The small molecule below binds the protein below.
Small molecule (SMILES): CCCc1ccc(-c2ccc(O)c(C(=O)O)c2)cc1

Binding-site contacts:
Ligand atom C4 contacts residue LEU66 of chain 1.A at 4.2 Å (hydrophobic).
Ligand atom C1 contacts residue MET81 of chain 1.A at 4.3 Å (hydrophobic).
Ligand atom O18 contacts residue THR97 of chain 1.A at 3.4 Å.
Ligand atom C12 contacts residue LEU98 of chain 1.A at 4.0 Å (hydrophobic).
Ligand atom C12 contacts residue THR97 of chain 1.A at 4.3 Å.
Ligand atom O17 contacts residue VAL84 of chain 1.A at 3.5 Å.
Ligand atom C7 contacts residue VAL84 of chain 1.A at 4.2 Å (hydrophobic).
Ligand atom C2 contacts residue VAL84 of chain 1.A at 3.9 Å (hydrophobic).
Ligand atom C3 contacts residue PHE101 of chain 1.A at 3.9 Å (hydrophobic).
Ligand atom C6 contacts residue THR97 of chain 1.A at 4.0 Å.
Ligand atom C1 contacts residue MET62 of chain 1.A at 3.3 Å (hydrophobic).
Ligand atom C4 contacts residue LEU77 of chain 1.A at 4.0 Å (hydrophobic).
Ligand atom C9 contacts residue MET81 of chain 1.A at 4.1 Å (hydrophobic).
Ligand atom C13 contacts residue PHE85 of chain 1.A at 3.6 Å (hydrophobic).
Ligand atom O17 contacts residue PHE85 of chain 1.A at 3.8 Å.
Ligand atom C2 contacts residue MET81 of chain 1.A at 3.7 Å (hydrophobic).
Ligand atom C15 contacts residue VAL80 of chain 1.A at 3.8 Å (hydrophobic).
Ligand atom C11 contacts residue MET81 of chain 1.A at 3.9 Å (hydrophobic).
Ligand atom C11 contacts residue LEU77 of chain 1.A at 4.0 Å (hydrophobic).
Ligand atom C15 contacts residue LEU66 of chain 1.A at 4.2 Å (hydrophobic).
Ligand atom C15 contacts residue LEU77 of chain 1.A at 3.6 Å (hydrophobic).
Ligand atom O17 contacts residue ARG94 of chain 1.A at 2.8 Å (salt-bridge).
Ligand atom C1 contacts residue PHE101 of chain 1.A at 3.9 Å (hydrophobic).
Ligand atom O19 contacts residue ARG94 of chain 1.A at 2.5 Å.
Ligand atom C8 contacts residue MET81 of chain 1.A at 4.0 Å (hydrophobic).
Ligand atom C6 contacts residue LEU98 of chain 1.A at 3.9 Å (hydrophobic).
Ligand atom O19 contacts residue PHE85 of chain 1.A at 3.5 Å.
Ligand atom C4 contacts residue MET81 of chain 1.A at 4.2 Å (hydrophobic).
Ligand atom C3 contacts residue MET81 of chain 1.A at 4.1 Å (hydrophobic).
Ligand atom C5 contacts residue VAL84 of chain 1.A at 4.0 Å (hydrophobic).
Ligand atom O18 contacts residue ARG94 of chain 1.A at 3.8 Å.
Ligand atom C13 contacts residue ARG94 of chain 1.A at 3.5 Å.
Ligand atom C5 contacts residue MET81 of chain 1.A at 3.6 Å (hydrophobic).
Ligand atom C8 contacts residue MET62 of chain 1.A at 4.1 Å (hydrophobic).
Ligand atom C6 contacts residue PHE101 of chain 1.A at 3.9 Å (hydrophobic).
Ligand atom C4 contacts residue PHE101 of chain 1.A at 4.3 Å (hydrophobic).
Ligand atom O18 contacts residue LEU98 of chain 1.A at 3.3 Å (h-bond).
Ligand atom C14 contacts residue LEU66 of chain 1.A at 3.7 Å (hydrophobic).
Ligand atom C4 contacts residue MET62 of chain 1.A at 3.6 Å (hydrophobic).
Ligand atom C16 contacts residue LEU66 of chain 1.A at 4.1 Å (hydrophobic).

Sequence of chain 1.A:
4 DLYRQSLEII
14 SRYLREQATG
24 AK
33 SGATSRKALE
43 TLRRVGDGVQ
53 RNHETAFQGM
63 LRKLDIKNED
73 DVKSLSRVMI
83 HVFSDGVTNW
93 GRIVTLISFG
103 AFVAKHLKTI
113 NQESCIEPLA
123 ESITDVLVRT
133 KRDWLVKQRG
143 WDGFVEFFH